Sequence of chain 1.A:
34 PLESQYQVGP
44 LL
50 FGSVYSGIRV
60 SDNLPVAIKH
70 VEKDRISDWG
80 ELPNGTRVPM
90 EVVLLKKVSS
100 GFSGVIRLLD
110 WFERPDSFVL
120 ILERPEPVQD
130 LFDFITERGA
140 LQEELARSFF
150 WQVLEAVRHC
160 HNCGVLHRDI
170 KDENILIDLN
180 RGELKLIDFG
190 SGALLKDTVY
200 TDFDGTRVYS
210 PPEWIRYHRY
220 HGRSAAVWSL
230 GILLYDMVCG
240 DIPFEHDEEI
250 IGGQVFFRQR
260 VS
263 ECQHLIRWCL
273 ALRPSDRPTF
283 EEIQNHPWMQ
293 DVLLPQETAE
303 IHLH

Binding-site contacts:
Ligand atom C7 contacts residue ILE186 of chain 1.A at 4.0 Å (hydrophobic).
Ligand atom O contacts residue ILE186 of chain 1.A at 3.8 Å.
Ligand atom C3 contacts residue LEU175 of chain 1.A at 4.1 Å (hydrophobic).
Ligand atom O contacts residue ASP187 of chain 1.A at 2.8 Å (salt-bridge).
Ligand atom C4 contacts residue ARG123 of chain 1.A at 4.2 Å.
Ligand atom C8 contacts residue LEU121 of chain 1.A at 3.8 Å (hydrophobic).
Ligand atom O1 contacts residue ASP187 of chain 1.A at 3.4 Å.
Ligand atom C2 contacts residue LEU175 of chain 1.A at 3.5 Å (hydrophobic).
Ligand atom C11 contacts residue ILE186 of chain 1.A at 4.0 Å (hydrophobic).
Ligand atom C8 contacts residue ILE105 of chain 1.A at 3.9 Å (hydrophobic).
Ligand atom C10 contacts residue ILE186 of chain 1.A at 4.0 Å (hydrophobic).
Ligand atom C8 contacts residue ILE186 of chain 1.A at 3.8 Å (hydrophobic).
Ligand atom C7 contacts residue ALA66 of chain 1.A at 4.2 Å (hydrophobic).
Ligand atom O1 contacts residue LYS68 of chain 1.A at 2.8 Å (salt-bridge).
Ligand atom C13 contacts residue VAL127 of chain 1.A at 3.9 Å (hydrophobic).
Ligand atom C4 contacts residue LEU175 of chain 1.A at 3.9 Å (hydrophobic).
Ligand atom C7 contacts residue ILE105 of chain 1.A at 3.9 Å (hydrophobic).
Ligand atom O contacts residue LEU121 of chain 1.A at 3.8 Å.
Ligand atom C1 contacts residue LEU175 of chain 1.A at 3.5 Å (hydrophobic).
Ligand atom C14 contacts residue VAL127 of chain 1.A at 4.1 Å (hydrophobic).
Ligand atom C5 contacts residue ALA66 of chain 1.A at 3.8 Å (hydrophobic).
Ligand atom C10 contacts residue LEU121 of chain 1.A at 3.9 Å (hydrophobic).
Ligand atom C12 contacts residue ALA66 of chain 1.A at 4.2 Å (hydrophobic).
Ligand atom C9 contacts residue LEU121 of chain 1.A at 3.9 Å (hydrophobic).
Ligand atom C5 contacts residue LEU175 of chain 1.A at 3.6 Å (hydrophobic).
Ligand atom C12 contacts residue VAL53 of chain 1.A at 4.0 Å (hydrophobic).
Ligand atom C7 contacts residue GLU122 of chain 1.A at 3.8 Å.
Ligand atom C3 contacts residue LEU45 of chain 1.A at 4.0 Å (hydrophobic).
Ligand atom C10 contacts residue LYS68 of chain 1.A at 3.7 Å.
Ligand atom C contacts residue LEU175 of chain 1.A at 4.0 Å (hydrophobic).
Ligand atom C5 contacts residue GLU122 of chain 1.A at 4.0 Å.
Ligand atom C6 contacts residue LEU175 of chain 1.A at 4.1 Å (hydrophobic).
Ligand atom C11 contacts residue VAL53 of chain 1.A at 4.2 Å (hydrophobic).
Ligand atom C4 contacts residue LEU45 of chain 1.A at 3.8 Å (hydrophobic).
Ligand atom C9 contacts residue ILE186 of chain 1.A at 4.0 Å (hydrophobic).
Ligand atom N contacts residue ASP129 of chain 1.A at 3.2 Å (salt-bridge).
Ligand atom C13 contacts residue LEU45 of chain 1.A at 3.9 Å (hydrophobic).
Ligand atom C6 contacts residue ALA66 of chain 1.A at 3.8 Å (hydrophobic).
Ligand atom O contacts residue LYS68 of chain 1.A at 4.0 Å.
Ligand atom C10 contacts residue ASP187 of chain 1.A at 3.3 Å.

The protein below binds the small molecule below.
Small molecule (SMILES): Nc1ccc(C=Cc2ccc(C(=O)O)cc2)cc1